A small-molecule ligand and the protein it binds are described below.
Small molecule (SMILES): O=P(O)(O)OC[C@H]1O[C@H](O)[C@H](O)[C@@H](O)[C@@H]1O

Binding-site contacts:
Ligand atom O1 contacts residue UDP1 of chain 1.H at 2.7 Å (h-bond).
Ligand atom O2 contacts residue ILE155 of chain 1.B at 3.7 Å.
Ligand atom C5 contacts residue ARG300 of chain 1.B at 3.9 Å.
Ligand atom C3 contacts residue ASP130 of chain 1.B at 3.3 Å.
Ligand atom O1 contacts residue LEU23 of chain 1.B at 3.7 Å.
Ligand atom C6 contacts residue GLY21 of chain 1.B at 3.9 Å.
Ligand atom O1 contacts residue IMD1 of chain 1.J at 3.0 Å.
Ligand atom O5 contacts residue ARG300 of chain 1.B at 3.2 Å (salt-bridge).
Ligand atom O2P contacts residue TYR76 of chain 1.B at 2.6 Å (h-bond).
Ligand atom C2 contacts residue ASP130 of chain 1.B at 3.2 Å.
Ligand atom C2 contacts residue TYR131 of chain 1.B at 3.9 Å (hydrophobic).
Ligand atom O6 contacts residue ARG300 of chain 1.B at 2.9 Å (salt-bridge).
Ligand atom O3P contacts residue TYR76 of chain 1.B at 4.0 Å.
Ligand atom O2 contacts residue ASP130 of chain 1.B at 2.5 Å (salt-bridge).
Ligand atom C5 contacts residue GLY21 of chain 1.B at 4.0 Å.
Ligand atom O2 contacts residue HIS154 of chain 1.B at 3.8 Å.
Ligand atom O1P contacts residue TYR76 of chain 1.B at 3.5 Å (h-bond).
Ligand atom C1 contacts residue UDP1 of chain 1.H at 3.5 Å.
Ligand atom O2 contacts residue IMD1 of chain 1.J at 3.8 Å.
Ligand atom O2 contacts residue TYR131 of chain 1.B at 4.0 Å.
Ligand atom O1P contacts residue ARG9 of chain 1.B at 3.4 Å (salt-bridge).
Ligand atom O3 contacts residue TYR131 of chain 1.B at 3.9 Å.
Ligand atom O3 contacts residue LEU23 of chain 1.B at 3.4 Å.
Ligand atom O3 contacts residue ASP130 of chain 1.B at 2.6 Å (salt-bridge).
Ligand atom P contacts residue TYR76 of chain 1.B at 3.3 Å.
Ligand atom C6 contacts residue ARG262 of chain 1.B at 4.0 Å.
Ligand atom P contacts residue ARG9 of chain 1.B at 3.7 Å.
Ligand atom C1 contacts residue ARG300 of chain 1.B at 3.9 Å.
Ligand atom C6 contacts residue ALA20 of chain 1.B at 3.7 Å (hydrophobic).
Ligand atom C6 contacts residue ARG300 of chain 1.B at 3.9 Å.
Ligand atom O4 contacts residue ARG9 of chain 1.B at 3.2 Å.
Ligand atom C3 contacts residue LEU23 of chain 1.B at 3.6 Å (hydrophobic).
Ligand atom O2P contacts residue ARG300 of chain 1.B at 3.2 Å (salt-bridge).
Ligand atom C4 contacts residue ARG300 of chain 1.B at 3.9 Å.
Ligand atom O5 contacts residue ARG262 of chain 1.B at 3.8 Å.
Ligand atom O3P contacts residue ARG9 of chain 1.B at 2.9 Å (salt-bridge).
Ligand atom O1 contacts residue GLY22 of chain 1.B at 3.6 Å.
Ligand atom O5 contacts residue UDP1 of chain 1.H at 3.9 Å.
Ligand atom O3 contacts residue HIS132 of chain 1.B at 3.4 Å.
Ligand atom P contacts residue ARG300 of chain 1.B at 3.9 Å.

Sequence of chain 1.B:
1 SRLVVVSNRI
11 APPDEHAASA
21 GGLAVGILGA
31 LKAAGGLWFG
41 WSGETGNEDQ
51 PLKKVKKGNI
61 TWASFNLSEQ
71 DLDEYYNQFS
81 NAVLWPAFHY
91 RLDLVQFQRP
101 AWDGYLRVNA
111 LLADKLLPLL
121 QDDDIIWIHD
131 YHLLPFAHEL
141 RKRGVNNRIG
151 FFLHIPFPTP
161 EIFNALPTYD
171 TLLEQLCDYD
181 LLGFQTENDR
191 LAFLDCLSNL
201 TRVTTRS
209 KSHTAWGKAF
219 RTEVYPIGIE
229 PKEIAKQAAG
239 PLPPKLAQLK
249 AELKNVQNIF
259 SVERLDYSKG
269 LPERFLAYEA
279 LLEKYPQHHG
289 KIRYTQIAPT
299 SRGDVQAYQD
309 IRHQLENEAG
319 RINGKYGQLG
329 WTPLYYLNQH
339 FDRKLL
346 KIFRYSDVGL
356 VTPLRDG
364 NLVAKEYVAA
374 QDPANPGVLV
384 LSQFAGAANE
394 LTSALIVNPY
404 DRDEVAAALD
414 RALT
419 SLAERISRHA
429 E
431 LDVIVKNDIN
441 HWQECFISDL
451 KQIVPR